The small molecule below binds the protein below.
Small molecule (SMILES): CC(=O)N[C@@H]1[C@@H](O)[C@H](O)[C@@H](CO)O[C@H]1O

Binding-site contacts:
Ligand atom C5 contacts residue THR266 of chain 1.B at 4.4 Å.
Ligand atom C4 contacts residue ASN264 of chain 1.B at 4.3 Å.
Ligand atom C5 contacts residue ASN264 of chain 1.B at 3.7 Å.
Ligand atom O7 contacts residue ASN264 of chain 1.B at 3.6 Å.
Ligand atom C1 contacts residue THR266 of chain 1.B at 3.9 Å.
Ligand atom N2 contacts residue ASN264 of chain 1.B at 3.0 Å (h-bond).
Ligand atom C8 contacts residue ASN264 of chain 1.B at 4.0 Å.
Ligand atom C7 contacts residue ASN264 of chain 1.B at 3.5 Å.
Ligand atom C1 contacts residue ASN264 of chain 1.B at 1.5 Å.
Ligand atom C2 contacts residue ASN264 of chain 1.B at 2.6 Å.
Ligand atom O5 contacts residue ASN264 of chain 1.B at 2.4 Å (h-bond).
Ligand atom C3 contacts residue ASN264 of chain 1.B at 3.9 Å.

Sequence of chain 1.B:
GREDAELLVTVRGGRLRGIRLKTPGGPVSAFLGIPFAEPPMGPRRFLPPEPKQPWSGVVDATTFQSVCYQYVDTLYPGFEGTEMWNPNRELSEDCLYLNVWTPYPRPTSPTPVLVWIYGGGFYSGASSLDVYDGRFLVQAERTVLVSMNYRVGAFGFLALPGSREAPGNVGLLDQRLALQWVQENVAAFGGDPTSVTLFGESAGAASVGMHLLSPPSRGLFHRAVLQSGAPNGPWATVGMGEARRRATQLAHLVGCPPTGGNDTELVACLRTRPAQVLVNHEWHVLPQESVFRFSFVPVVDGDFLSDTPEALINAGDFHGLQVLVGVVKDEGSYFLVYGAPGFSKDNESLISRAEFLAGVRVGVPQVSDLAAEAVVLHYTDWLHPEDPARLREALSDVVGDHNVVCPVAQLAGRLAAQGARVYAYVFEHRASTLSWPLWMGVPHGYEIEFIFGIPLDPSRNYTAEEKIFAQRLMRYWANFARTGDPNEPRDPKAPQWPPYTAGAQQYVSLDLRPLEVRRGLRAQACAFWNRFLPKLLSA